Sequence of chain 51.G:
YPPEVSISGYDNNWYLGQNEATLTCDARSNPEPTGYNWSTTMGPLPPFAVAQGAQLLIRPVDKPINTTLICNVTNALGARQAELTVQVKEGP

This small molecule binds to this protein.
Small molecule (SMILES): CC(=O)N[C@H]1[C@H](O[C@H]2[C@H](O)[C@@H](NC(C)=O)CO[C@@H]2CO[C@@H]2O[C@@H](C)[C@@H](O)[C@@H](O)[C@@H]2O)O[C@H](CO)[C@@H](O[C@@H]2O[C@H](CO)[C@@H](O)[C@H](O)[C@@H]2O)[C@@H]1O

Binding-site contacts:
Ligand atom C7 contacts residue PRO64 of chain 51.G at 3.8 Å (hydrophobic).
Ligand atom C7 contacts residue ASN66 of chain 51.G at 4.0 Å.
Ligand atom C5 contacts residue ASN66 of chain 51.G at 3.5 Å.
Ligand atom N2 contacts residue PRO64 of chain 51.G at 4.3 Å.
Ligand atom N2 contacts residue ILE65 of chain 51.G at 4.4 Å.
Ligand atom C4 contacts residue ASN66 of chain 51.G at 4.0 Å.
Ligand atom C2 contacts residue ASN66 of chain 51.G at 2.2 Å.
Ligand atom C8 contacts residue PRO64 of chain 51.G at 3.4 Å (hydrophobic).
Ligand atom N2 contacts residue ASN66 of chain 51.G at 2.8 Å (h-bond).
Ligand atom C8 contacts residue GLN87 of chain 51.G at 4.5 Å.
Ligand atom O7 contacts residue PRO64 of chain 51.G at 3.9 Å.
Ligand atom O5 contacts residue ASN66 of chain 51.G at 2.2 Å (h-bond).
Ligand atom C1 contacts residue ASN66 of chain 51.G at 1.4 Å.
Ligand atom O7 contacts residue ASN66 of chain 51.G at 4.3 Å.
Ligand atom C3 contacts residue ASN66 of chain 51.G at 3.6 Å.